A protein and the small-molecule ligand that binds it are described below.
Small molecule (SMILES): CC(=O)N[C@H]1[C@H](O[C@H]2[C@H](O)[C@@H](NC(C)=O)CO[C@@H]2CO)O[C@H](CO)[C@@H](O)[C@@H]1O

Binding-site contacts:
Ligand atom C7 contacts residue ASN287 of chain 1.A at 4.2 Å.
Ligand atom O5 contacts residue ASN291 of chain 1.A at 2.3 Å (h-bond).
Ligand atom C1 contacts residue ASN291 of chain 1.A at 1.4 Å.
Ligand atom C7 contacts residue VAL296 of chain 1.A at 3.8 Å (hydrophobic).
Ligand atom C5 contacts residue GLY294 of chain 1.A at 3.9 Å.
Ligand atom O7 contacts residue CYS298 of chain 1.A at 3.8 Å.
Ligand atom N2 contacts residue ASN287 of chain 1.A at 3.5 Å (h-bond).
Ligand atom C8 contacts residue LYS297 of chain 1.A at 4.3 Å.
Ligand atom C8 contacts residue PHE283 of chain 1.A at 3.3 Å (hydrophobic).
Ligand atom O3 contacts residue LYS297 of chain 1.A at 4.5 Å.
Ligand atom C7 contacts residue PHE283 of chain 1.A at 4.5 Å (hydrophobic).
Ligand atom C8 contacts residue LEU299 of chain 1.A at 4.3 Å (hydrophobic).
Ligand atom C2 contacts residue ASN291 of chain 1.A at 2.5 Å.
Ligand atom N2 contacts residue VAL296 of chain 1.A at 4.3 Å.
Ligand atom C3 contacts residue ASN291 of chain 1.A at 3.7 Å.
Ligand atom C7 contacts residue ASN291 of chain 1.A at 3.5 Å.
Ligand atom C1 contacts residue VAL296 of chain 1.A at 3.5 Å (hydrophobic).
Ligand atom C2 contacts residue ASN287 of chain 1.A at 4.2 Å.
Ligand atom O5 contacts residue GLY294 of chain 1.A at 3.5 Å.
Ligand atom C2 contacts residue VAL296 of chain 1.A at 3.9 Å (hydrophobic).
Ligand atom C8 contacts residue ASN287 of chain 1.A at 4.2 Å.
Ligand atom O7 contacts residue LYS297 of chain 1.A at 2.9 Å (salt-bridge).
Ligand atom O7 contacts residue VAL296 of chain 1.A at 2.8 Å (h-bond).
Ligand atom N2 contacts residue PHE283 of chain 1.A at 4.5 Å.
Ligand atom C5 contacts residue ASN291 of chain 1.A at 3.7 Å.
Ligand atom C1 contacts residue GLY294 of chain 1.A at 4.0 Å.
Ligand atom C6 contacts residue GLY294 of chain 1.A at 4.4 Å.
Ligand atom C7 contacts residue LYS297 of chain 1.A at 3.8 Å.
Ligand atom C4 contacts residue ASN291 of chain 1.A at 4.3 Å.
Ligand atom C1 contacts residue ASN287 of chain 1.A at 4.2 Å.
Ligand atom N2 contacts residue ASN291 of chain 1.A at 2.9 Å (h-bond).
Ligand atom C3 contacts residue VAL296 of chain 1.A at 4.0 Å (hydrophobic).
Ligand atom C8 contacts residue HIS217 of chain 1.A at 3.6 Å.
Ligand atom O7 contacts residue ASN291 of chain 1.A at 3.8 Å.

Sequence of chain 1.A:
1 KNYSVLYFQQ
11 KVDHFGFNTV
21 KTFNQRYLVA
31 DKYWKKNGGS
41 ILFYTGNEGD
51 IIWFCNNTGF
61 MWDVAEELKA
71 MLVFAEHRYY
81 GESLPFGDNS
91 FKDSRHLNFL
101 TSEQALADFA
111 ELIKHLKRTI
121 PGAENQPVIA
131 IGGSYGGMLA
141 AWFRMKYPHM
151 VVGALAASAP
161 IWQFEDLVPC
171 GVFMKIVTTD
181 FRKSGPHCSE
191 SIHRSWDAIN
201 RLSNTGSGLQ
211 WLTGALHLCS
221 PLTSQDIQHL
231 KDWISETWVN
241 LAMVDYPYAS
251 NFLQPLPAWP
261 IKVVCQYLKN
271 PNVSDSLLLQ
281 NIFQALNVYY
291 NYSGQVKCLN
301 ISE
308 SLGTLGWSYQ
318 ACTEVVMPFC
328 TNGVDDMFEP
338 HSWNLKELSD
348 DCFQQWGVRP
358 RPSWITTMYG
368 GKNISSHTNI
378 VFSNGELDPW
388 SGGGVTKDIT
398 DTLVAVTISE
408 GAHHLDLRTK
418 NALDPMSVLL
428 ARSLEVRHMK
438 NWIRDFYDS